Binding-site contacts:
Ligand atom C7 contacts residue ASN140 of chain 1.B at 3.7 Å.
Ligand atom F2 contacts residue THR188 of chain 1.B at 3.0 Å.
Ligand atom F3 contacts residue GLN190 of chain 1.B at 3.2 Å.
Ligand atom C20 contacts residue ARG186 of chain 1.B at 3.8 Å.
Ligand atom N5 contacts residue GLY141 of chain 1.B at 3.4 Å (h-bond).
Ligand atom O1 contacts residue PHE138 of chain 1.B at 3.4 Å.
Ligand atom C22 contacts residue GLU164 of chain 1.B at 3.7 Å.
Ligand atom O3 contacts residue GLU164 of chain 1.B at 2.9 Å (salt-bridge).
Ligand atom C19 contacts residue HIS39 of chain 1.B at 3.6 Å.
Ligand atom O1 contacts residue GLU164 of chain 1.B at 3.6 Å.
Ligand atom N2 contacts residue PHE138 of chain 1.B at 3.3 Å (h-bond).
Ligand atom F1 contacts residue MET163 of chain 1.B at 3.6 Å.
Ligand atom F3 contacts residue THR188 of chain 1.B at 2.8 Å.
Ligand atom O4 contacts residue THR188 of chain 1.B at 3.5 Å (h-bond).
Ligand atom C4 contacts residue CYS143 of chain 1.B at 3.3 Å (hydrophobic).
Ligand atom C12 contacts residue HIS39 of chain 1.B at 3.8 Å.
Ligand atom F3 contacts residue MET163 of chain 1.B at 3.1 Å.
Ligand atom N4 contacts residue GLU164 of chain 1.B at 3.0 Å (salt-bridge).
Ligand atom O4 contacts residue GLN187 of chain 1.B at 3.5 Å.
Ligand atom O1 contacts residue HIS170 of chain 1.B at 3.5 Å.
Ligand atom C1 contacts residue HIS162 of chain 1.B at 3.6 Å.
Ligand atom C22 contacts residue THR188 of chain 1.B at 3.4 Å.
Ligand atom C19 contacts residue ILE47 of chain 1.B at 3.8 Å (hydrophobic).
Ligand atom C9 contacts residue HIS162 of chain 1.B at 3.3 Å.
Ligand atom N5 contacts residue SER142 of chain 1.B at 3.5 Å (h-bond).
Ligand atom O3 contacts residue MET163 of chain 1.B at 3.3 Å.
Ligand atom F2 contacts residue GLN190 of chain 1.B at 3.6 Å.
Ligand atom C3 contacts residue CYS143 of chain 1.B at 1.8 Å (hydrophobic).
Ligand atom C19 contacts residue ASP185 of chain 1.B at 3.6 Å.
Ligand atom C10 contacts residue GLN187 of chain 1.B at 3.7 Å.
Ligand atom N2 contacts residue GLU164 of chain 1.B at 3.0 Å (salt-bridge).
Ligand atom N1 contacts residue CYS143 of chain 1.B at 3.0 Å (h-bond).
Ligand atom C2 contacts residue CYS143 of chain 1.B at 2.8 Å (hydrophobic).
Ligand atom N5 contacts residue CYS143 of chain 1.B at 2.8 Å (h-bond).
Ligand atom N1 contacts residue HIS162 of chain 1.B at 2.9 Å (h-bond).
Ligand atom C8 contacts residue GLU164 of chain 1.B at 3.5 Å.
Ligand atom C16 contacts residue GLU164 of chain 1.B at 3.7 Å.
Ligand atom O1 contacts residue HIS161 of chain 1.B at 2.8 Å (h-bond).
Ligand atom F1 contacts residue GLU164 of chain 1.B at 2.8 Å.
Ligand atom F1 contacts residue LEU165 of chain 1.B at 3.5 Å.

Sequence of chain 1.B:
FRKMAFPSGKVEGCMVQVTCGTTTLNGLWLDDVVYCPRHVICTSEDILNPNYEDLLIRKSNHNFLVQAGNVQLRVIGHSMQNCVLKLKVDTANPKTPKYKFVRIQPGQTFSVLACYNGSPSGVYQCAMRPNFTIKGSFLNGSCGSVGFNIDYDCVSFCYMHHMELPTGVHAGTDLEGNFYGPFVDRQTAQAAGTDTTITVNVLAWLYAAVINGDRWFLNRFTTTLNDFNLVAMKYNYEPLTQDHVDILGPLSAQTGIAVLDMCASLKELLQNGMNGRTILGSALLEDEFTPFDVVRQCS

The protein below binds the small molecule below.
Small molecule (SMILES): [H]/N=C/[C@H](C[C@@H]1CCNC1=O)NC(=O)[C@@H]1[C@@H]2[C@H](CN1C(=O)[C@@H](NC(=O)C(F)(F)F)C(C)(C)C)C2(C)C